Sequence of chain 1.J:
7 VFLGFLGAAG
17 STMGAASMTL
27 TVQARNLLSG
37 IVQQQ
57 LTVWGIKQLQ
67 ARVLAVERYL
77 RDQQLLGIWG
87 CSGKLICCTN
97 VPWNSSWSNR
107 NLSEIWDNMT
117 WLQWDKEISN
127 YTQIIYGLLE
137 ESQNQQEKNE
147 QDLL

This small molecule binds to this protein.
Small molecule (SMILES): CC(=O)N[C@@H]1[C@@H](O)[C@H](O)[C@@H](CO)O[C@H]1O

Binding-site contacts:
Ligand atom O7 contacts residue ASN105 of chain 1.J at 3.4 Å (h-bond).
Ligand atom O5 contacts residue ASN107 of chain 1.J at 2.4 Å (h-bond).
Ligand atom C7 contacts residue ARG106 of chain 1.J at 3.7 Å.
Ligand atom C5 contacts residue ASN107 of chain 1.J at 3.7 Å.
Ligand atom C8 contacts residue ARG106 of chain 1.J at 3.5 Å.
Ligand atom C1 contacts residue ASN107 of chain 1.J at 1.5 Å.
Ligand atom C3 contacts residue ASN107 of chain 1.J at 3.8 Å.
Ligand atom C2 contacts residue ASN107 of chain 1.J at 2.5 Å.
Ligand atom N2 contacts residue ASN107 of chain 1.J at 2.8 Å (h-bond).
Ligand atom C8 contacts residue ASN105 of chain 1.J at 3.6 Å.
Ligand atom C7 contacts residue ASN105 of chain 1.J at 4.2 Å.
Ligand atom C4 contacts residue ASN107 of chain 1.J at 4.2 Å.
Ligand atom O7 contacts residue ASN107 of chain 1.J at 3.3 Å (h-bond).
Ligand atom C7 contacts residue ASN107 of chain 1.J at 3.5 Å.
Ligand atom O7 contacts residue ARG106 of chain 1.J at 3.4 Å.
Ligand atom C8 contacts residue ASN107 of chain 1.J at 3.7 Å.